Sequence of chain 1.A:
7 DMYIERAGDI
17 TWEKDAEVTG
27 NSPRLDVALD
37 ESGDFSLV

Binding-site contacts:
Ligand atom N8 contacts residue PHE41 of chain 1.A at 2.9 Å (h-bond).
Ligand atom C8 contacts residue GLY152 of chain 1.B at 3.3 Å.
Ligand atom C7 contacts residue GLY152 of chain 1.B at 3.4 Å.
Ligand atom O4 contacts residue SER136 of chain 1.B at 3.7 Å.
Ligand atom C3 contacts residue TYR131 of chain 1.B at 3.3 Å (hydrophobic).
Ligand atom C3 contacts residue ASP130 of chain 1.B at 3.6 Å.
Ligand atom N3 contacts residue GLY152 of chain 1.B at 2.8 Å (h-bond).
Ligand atom N contacts residue ASP130 of chain 1.B at 2.8 Å (salt-bridge).
Ligand atom N4 contacts residue ASP40 of chain 1.A at 3.0 Å (salt-bridge).
Ligand atom C6 contacts residue SER136 of chain 1.B at 3.0 Å.
Ligand atom O2 contacts residue VAL156 of chain 1.B at 3.4 Å.
Ligand atom C15 contacts residue GLY154 of chain 1.B at 3.1 Å.
Ligand atom C5 contacts residue TYR131 of chain 1.B at 3.7 Å (hydrophobic).
Ligand atom N4 contacts residue ASN153 of chain 1.B at 2.8 Å (h-bond).
Ligand atom N2 contacts residue GLY160 of chain 1.B at 2.9 Å (h-bond).
Ligand atom N4 contacts residue GLY39 of chain 1.A at 3.1 Å (h-bond).
Ligand atom C11 contacts residue ASN153 of chain 1.B at 3.6 Å.
Ligand atom C11 contacts residue HIS52 of chain 1.B at 3.7 Å.
Ligand atom C9 contacts residue HIS52 of chain 1.B at 3.6 Å.
Ligand atom C17 contacts residue PHE41 of chain 1.A at 3.7 Å (hydrophobic).
Ligand atom C2 contacts residue ASP130 of chain 1.B at 3.5 Å.
Ligand atom O3 contacts residue GLY154 of chain 1.B at 3.1 Å (h-bond).
Ligand atom N contacts residue TYR162 of chain 1.B at 3.7 Å.
Ligand atom C1 contacts residue ASP130 of chain 1.B at 3.8 Å.
Ligand atom N6 contacts residue PHE41 of chain 1.A at 3.6 Å.
Ligand atom O3 contacts residue TYR162 of chain 1.B at 2.9 Å (h-bond).
Ligand atom N2 contacts residue ASP130 of chain 1.B at 2.8 Å (salt-bridge).
Ligand atom C7 contacts residue SER136 of chain 1.B at 3.5 Å.
Ligand atom C12 contacts residue ASP40 of chain 1.A at 3.2 Å.
Ligand atom N1 contacts residue VAL156 of chain 1.B at 3.6 Å.
Ligand atom N6 contacts residue GLY154 of chain 1.B at 3.7 Å.
Ligand atom O3 contacts residue GLY152 of chain 1.B at 3.5 Å (h-bond).
Ligand atom C4 contacts residue TYR131 of chain 1.B at 3.7 Å (hydrophobic).
Ligand atom N8 contacts residue ASP40 of chain 1.A at 3.5 Å.
Ligand atom N3 contacts residue SER136 of chain 1.B at 3.2 Å (h-bond).
Ligand atom O4 contacts residue ALA133 of chain 1.B at 3.5 Å.
Ligand atom C13 contacts residue TYR162 of chain 1.B at 3.6 Å (hydrophobic).
Ligand atom C14 contacts residue TYR162 of chain 1.B at 3.7 Å (hydrophobic).
Ligand atom N3 contacts residue TYR162 of chain 1.B at 3.5 Å (h-bond).
Ligand atom C12 contacts residue ASN153 of chain 1.B at 3.5 Å.

Sequence of chain 1.B:
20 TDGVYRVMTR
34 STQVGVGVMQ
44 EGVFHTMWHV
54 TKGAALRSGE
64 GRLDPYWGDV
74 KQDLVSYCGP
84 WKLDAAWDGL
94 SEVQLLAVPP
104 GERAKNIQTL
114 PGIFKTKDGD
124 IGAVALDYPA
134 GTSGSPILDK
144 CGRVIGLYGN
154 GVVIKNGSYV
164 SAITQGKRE

This small molecule binds to this protein.
Small molecule (SMILES): [H]/N=C(/N)NCC[C@@H]1NC(=O)Cc2cccc(c2)CNC(=O)CNC(=O)[C@H](N/C(N)=N/[H])CCCCNC(=O)[C@H](CCCCN)NC1=O